Binding-site contacts:
Ligand atom O1 contacts residue LEU198 of chain 1.A at 3.6 Å.
Ligand atom S1 contacts residue ZN1 of chain 1.D at 3.3 Å.
Ligand atom S2 contacts residue LEU198 of chain 1.A at 4.0 Å.
Ligand atom N4 contacts residue HIS200 of chain 1.A at 3.6 Å.
Ligand atom C3 contacts residue FLB1 of chain 1.C at 3.5 Å.
Ligand atom O3 contacts residue FLB1 of chain 1.C at 3.9 Å.
Ligand atom C2 contacts residue HIS200 of chain 1.A at 3.2 Å.
Ligand atom O1 contacts residue TRP209 of chain 1.A at 3.7 Å.
Ligand atom N1 contacts residue HIS94 of chain 1.A at 3.6 Å.
Ligand atom O1 contacts residue VAL143 of chain 1.A at 4.1 Å.
Ligand atom N2 contacts residue PRO201 of chain 1.A at 3.9 Å.
Ligand atom C4 contacts residue GLN92 of chain 1.A at 3.9 Å.
Ligand atom N1 contacts residue THR199 of chain 1.A at 2.4 Å (h-bond).
Ligand atom N2 contacts residue HIS200 of chain 1.A at 2.9 Å.
Ligand atom O2 contacts residue HIS94 of chain 1.A at 2.9 Å.
Ligand atom C1 contacts residue LEU198 of chain 1.A at 3.6 Å (hydrophobic).
Ligand atom C1 contacts residue HIS200 of chain 1.A at 3.7 Å.
Ligand atom N1 contacts residue ZN1 of chain 1.D at 2.2 Å.
Ligand atom N2 contacts residue LEU198 of chain 1.A at 3.9 Å.
Ligand atom N3 contacts residue THR199 of chain 1.A at 3.7 Å.
Ligand atom S2 contacts residue HIS200 of chain 1.A at 3.8 Å.
Ligand atom N1 contacts residue HIS200 of chain 1.A at 4.1 Å.
Ligand atom S1 contacts residue THR199 of chain 1.A at 3.5 Å (h-bond).
Ligand atom C3 contacts residue GLN92 of chain 1.A at 3.6 Å.
Ligand atom O3 contacts residue GLN92 of chain 1.A at 2.6 Å (h-bond).
Ligand atom N3 contacts residue LEU198 of chain 1.A at 3.4 Å.
Ligand atom N4 contacts residue FLB1 of chain 1.C at 3.4 Å.
Ligand atom O1 contacts residue THR199 of chain 1.A at 4.0 Å.
Ligand atom O2 contacts residue HIS119 of chain 1.A at 3.6 Å.
Ligand atom C4 contacts residue HIS67 of chain 1.A at 4.2 Å.
Ligand atom O3 contacts residue HIS67 of chain 1.A at 4.1 Å.
Ligand atom O2 contacts residue ZN1 of chain 1.D at 2.6 Å.
Ligand atom S2 contacts residue HIS94 of chain 1.A at 4.0 Å.
Ligand atom N3 contacts residue HIS200 of chain 1.A at 3.4 Å (h-bond).
Ligand atom C4 contacts residue FLB1 of chain 1.C at 3.1 Å.
Ligand atom N1 contacts residue GLU106 of chain 1.A at 4.1 Å.
Ligand atom N1 contacts residue HIS119 of chain 1.A at 3.7 Å.
Ligand atom S1 contacts residue HIS94 of chain 1.A at 4.1 Å.
Ligand atom C2 contacts residue FLB1 of chain 1.C at 3.7 Å.
Ligand atom N1 contacts residue HIS96 of chain 1.A at 3.4 Å (h-bond).

The small molecule below binds the protein below.
Small molecule (SMILES): CC(=O)Nc1nnc(S(N)(=O)=O)s1

Sequence of chain 1.A:
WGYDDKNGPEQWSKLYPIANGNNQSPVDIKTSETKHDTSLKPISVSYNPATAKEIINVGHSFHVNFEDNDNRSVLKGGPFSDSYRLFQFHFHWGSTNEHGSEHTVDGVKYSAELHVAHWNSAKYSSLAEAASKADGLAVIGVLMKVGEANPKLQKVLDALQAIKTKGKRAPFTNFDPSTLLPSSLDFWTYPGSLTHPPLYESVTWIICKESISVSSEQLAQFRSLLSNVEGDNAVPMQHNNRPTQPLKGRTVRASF